Binding-site contacts:
Ligand atom O3' contacts residue THR75 of chain 1.A at 2.9 Å (h-bond).
Ligand atom P contacts residue HIS152 of chain 1.A at 3.8 Å.
Ligand atom O3P contacts residue THR154 of chain 1.A at 3.9 Å.
Ligand atom C3' contacts residue HIS73 of chain 1.A at 4.0 Å.
Ligand atom O2' contacts residue ALA164 of chain 1.A at 3.9 Å.
Ligand atom C5' contacts residue TYR11 of chain 1.A at 3.8 Å (hydrophobic).
Ligand atom C2 contacts residue PRO163 of chain 1.A at 3.5 Å (hydrophobic).
Ligand atom C1' contacts residue THR75 of chain 1.A at 3.9 Å.
Ligand atom C4' contacts residue TYR11 of chain 1.A at 3.9 Å (hydrophobic).
Ligand atom C6 contacts residue ALA164 of chain 1.A at 3.8 Å (hydrophobic).
Ligand atom O5' contacts residue PHE78 of chain 1.A at 3.9 Å.
Ligand atom S2P contacts residue PRO163 of chain 1.A at 3.5 Å.
Ligand atom C6 contacts residue PHE78 of chain 1.A at 3.7 Å (hydrophobic).
Ligand atom C5 contacts residue ALA164 of chain 1.A at 3.6 Å (hydrophobic).
Ligand atom C5 contacts residue PHE78 of chain 1.A at 3.6 Å (hydrophobic).
Ligand atom S2P contacts residue ALA164 of chain 1.A at 3.2 Å (h-bond).
Ligand atom O3P contacts residue THR166 of chain 1.A at 3.8 Å.
Ligand atom N7 contacts residue PHE78 of chain 1.A at 3.6 Å.
Ligand atom O3P contacts residue GLY167 of chain 1.A at 4.0 Å.
Ligand atom O3' contacts residue HIS73 of chain 1.A at 2.9 Å (h-bond).
Ligand atom P contacts residue THR154 of chain 1.A at 3.6 Å.
Ligand atom O1P contacts residue HIS152 of chain 1.A at 3.3 Å (h-bond).
Ligand atom N3 contacts residue PHE78 of chain 1.A at 3.3 Å.
Ligand atom O4' contacts residue THR75 of chain 1.A at 3.8 Å.
Ligand atom O3P contacts residue ALA164 of chain 1.A at 3.3 Å.
Ligand atom O5' contacts residue PRO163 of chain 1.A at 3.9 Å.
Ligand atom C4' contacts residue THR75 of chain 1.A at 3.8 Å.
Ligand atom N7 contacts residue ALA164 of chain 1.A at 3.8 Å.
Ligand atom O1P contacts residue THR154 of chain 1.A at 2.5 Å (h-bond).
Ligand atom C2 contacts residue PHE78 of chain 1.A at 3.5 Å (hydrophobic).
Ligand atom C4 contacts residue PHE78 of chain 1.A at 3.5 Å (hydrophobic).
Ligand atom C3' contacts residue THR75 of chain 1.A at 3.9 Å.
Ligand atom C4 contacts residue ALA164 of chain 1.A at 4.0 Å (hydrophobic).
Ligand atom C8 contacts residue PHE78 of chain 1.A at 3.8 Å (hydrophobic).
Ligand atom N3 contacts residue PRO163 of chain 1.A at 3.5 Å.
Ligand atom P contacts residue ALA164 of chain 1.A at 3.7 Å.
Ligand atom N9 contacts residue PHE78 of chain 1.A at 3.9 Å.
Ligand atom N1 contacts residue PHE78 of chain 1.A at 3.7 Å.
Ligand atom O4' contacts residue PHE78 of chain 1.A at 3.5 Å.
Ligand atom O3P contacts residue HIS152 of chain 1.A at 3.1 Å (h-bond).

The protein below binds the small molecule below.
Small molecule (SMILES): Nc1ncnc2c1ncn2[C@@H]1O[C@H](CO)[C@@H](O)[C@H]1OP(=O)(O)S

Sequence of chain 1.A:
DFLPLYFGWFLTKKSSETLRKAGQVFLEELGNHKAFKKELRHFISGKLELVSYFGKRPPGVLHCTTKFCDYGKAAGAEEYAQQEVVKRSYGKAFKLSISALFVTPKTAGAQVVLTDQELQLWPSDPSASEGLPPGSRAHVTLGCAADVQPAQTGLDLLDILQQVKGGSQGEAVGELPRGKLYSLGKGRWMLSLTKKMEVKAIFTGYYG